Sequence of chain 1.A:
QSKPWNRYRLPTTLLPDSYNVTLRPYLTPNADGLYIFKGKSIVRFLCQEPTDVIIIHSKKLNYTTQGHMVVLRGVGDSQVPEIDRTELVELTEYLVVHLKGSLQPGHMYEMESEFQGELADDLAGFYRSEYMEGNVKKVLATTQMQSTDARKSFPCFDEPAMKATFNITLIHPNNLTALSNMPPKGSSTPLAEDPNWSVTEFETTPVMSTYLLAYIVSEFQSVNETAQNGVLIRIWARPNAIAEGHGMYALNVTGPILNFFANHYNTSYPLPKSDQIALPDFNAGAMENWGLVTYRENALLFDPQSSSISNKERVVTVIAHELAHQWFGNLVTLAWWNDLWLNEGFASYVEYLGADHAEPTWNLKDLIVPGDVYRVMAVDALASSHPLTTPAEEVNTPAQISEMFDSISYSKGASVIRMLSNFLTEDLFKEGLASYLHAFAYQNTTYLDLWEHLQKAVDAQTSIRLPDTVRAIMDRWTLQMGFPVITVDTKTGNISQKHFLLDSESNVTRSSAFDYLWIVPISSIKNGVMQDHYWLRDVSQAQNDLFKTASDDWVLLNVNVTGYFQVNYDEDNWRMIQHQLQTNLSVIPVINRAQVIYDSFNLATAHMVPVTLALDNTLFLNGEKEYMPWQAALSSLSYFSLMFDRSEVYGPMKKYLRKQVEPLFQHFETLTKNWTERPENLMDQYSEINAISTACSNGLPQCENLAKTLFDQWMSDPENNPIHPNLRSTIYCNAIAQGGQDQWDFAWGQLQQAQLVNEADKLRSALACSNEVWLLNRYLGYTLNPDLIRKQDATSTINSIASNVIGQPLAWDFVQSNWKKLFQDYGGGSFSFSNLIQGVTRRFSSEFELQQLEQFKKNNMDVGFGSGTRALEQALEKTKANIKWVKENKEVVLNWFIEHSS

Binding-site contacts:
Ligand atom N2 contacts residue NAG1 of chain 1.E at 2.8 Å (h-bond).
Ligand atom C2 contacts residue ASN20 of chain 1.A at 2.5 Å.
Ligand atom C3 contacts residue ASN20 of chain 1.A at 3.8 Å.
Ligand atom O5 contacts residue ASN20 of chain 1.A at 2.4 Å (h-bond).
Ligand atom N2 contacts residue ASN20 of chain 1.A at 3.0 Å (h-bond).
Ligand atom O6 contacts residue GLU201 of chain 1.A at 4.2 Å.
Ligand atom C8 contacts residue ARG44 of chain 1.A at 4.1 Å.
Ligand atom C8 contacts residue ILE42 of chain 1.A at 4.1 Å (hydrophobic).
Ligand atom O7 contacts residue NAG1 of chain 1.E at 3.9 Å.
Ligand atom C7 contacts residue ILE42 of chain 1.A at 4.0 Å (hydrophobic).
Ligand atom C6 contacts residue GLU201 of chain 1.A at 4.3 Å.
Ligand atom C2 contacts residue NAG1 of chain 1.E at 3.6 Å.
Ligand atom C1 contacts residue NAG1 of chain 1.E at 3.4 Å.
Ligand atom O7 contacts residue ASN20 of chain 1.A at 4.3 Å.
Ligand atom C3 contacts residue NAG1 of chain 1.E at 4.1 Å.
Ligand atom C5 contacts residue ASN20 of chain 1.A at 3.6 Å.
Ligand atom C4 contacts residue ASN20 of chain 1.A at 4.2 Å.
Ligand atom C7 contacts residue NAG1 of chain 1.E at 3.7 Å.
Ligand atom C7 contacts residue ASN20 of chain 1.A at 3.8 Å.
Ligand atom O7 contacts residue ILE42 of chain 1.A at 3.6 Å.
Ligand atom C8 contacts residue NAG1 of chain 1.E at 3.8 Å.
Ligand atom C1 contacts residue ASN20 of chain 1.A at 1.5 Å.
Ligand atom C8 contacts residue GLU110 of chain 1.A at 3.4 Å.
Ligand atom O7 contacts residue LYS185 of chain 1.A at 4.1 Å.

This small molecule binds to this protein.
Small molecule (SMILES): CC(=O)N[C@H]1[C@H](O[C@H]2[C@H](O)[C@@H](NC(C)=O)CO[C@@H]2CO)O[C@H](CO)[C@@H](O)[C@@H]1O